Binding-site contacts:
Ligand atom OAB contacts residue LYS190 of chain 1.B at 3.7 Å.
Ligand atom CAA contacts residue ILE233 of chain 1.B at 3.8 Å (hydrophobic).
Ligand atom CAI contacts residue NAP1 of chain 1.M at 3.4 Å.
Ligand atom CAJ contacts residue NAP1 of chain 1.M at 3.4 Å.
Ligand atom CAC contacts residue MET186 of chain 1.B at 3.7 Å (hydrophobic).
Ligand atom CAA contacts residue GLN181 of chain 1.B at 3.1 Å.
Ligand atom CAN contacts residue TYR173 of chain 1.B at 4.0 Å (hydrophobic).
Ligand atom CAR contacts residue NAP1 of chain 1.M at 3.3 Å.
Ligand atom OAB contacts residue NAP1 of chain 1.M at 2.5 Å (h-bond).
Ligand atom CAO contacts residue NAP1 of chain 1.M at 3.3 Å.
Ligand atom CAE contacts residue PHE122 of chain 1.B at 3.8 Å (hydrophobic).
Ligand atom CAL contacts residue ILE233 of chain 1.B at 3.6 Å (hydrophobic).
Ligand atom CAC contacts residue ALA123 of chain 1.B at 3.9 Å (hydrophobic).
Ligand atom CAK contacts residue VAL227 of chain 1.B at 3.5 Å (hydrophobic).
Ligand atom CAH contacts residue NAP1 of chain 1.M at 3.2 Å.
Ligand atom CAS contacts residue NAP1 of chain 1.M at 3.6 Å.
Ligand atom CAC contacts residue LEU128 of chain 1.B at 3.9 Å (hydrophobic).
Ligand atom CAA contacts residue VAL180 of chain 1.B at 3.8 Å (hydrophobic).
Ligand atom CAD contacts residue VAL227 of chain 1.B at 4.0 Å (hydrophobic).
Ligand atom OAB contacts residue TYR183 of chain 1.B at 2.7 Å (h-bond).
Ligand atom CAJ contacts residue TYR173 of chain 1.B at 4.0 Å (hydrophobic).
Ligand atom CAT contacts residue NAP1 of chain 1.M at 3.4 Å.
Ligand atom CAM contacts residue TYR173 of chain 1.B at 4.0 Å (hydrophobic).
Ligand atom CAG contacts residue SER223 of chain 1.B at 3.5 Å.
Ligand atom CAS contacts residue SER223 of chain 1.B at 3.7 Å.
Ligand atom CAA contacts residue GLY228 of chain 1.B at 3.8 Å.
Ligand atom CAF contacts residue VAL227 of chain 1.B at 3.8 Å (hydrophobic).
Ligand atom CAG contacts residue NAP1 of chain 1.M at 3.8 Å.
Ligand atom OAP contacts residue SER223 of chain 1.B at 3.7 Å.
Ligand atom CAR contacts residue TYR183 of chain 1.B at 3.5 Å (hydrophobic).
Ligand atom CAM contacts residue PHE230 of chain 1.B at 3.7 Å (hydrophobic).
Ligand atom CAH contacts residue ALA224 of chain 1.B at 3.8 Å (hydrophobic).
Ligand atom OAP contacts residue NAP1 of chain 1.M at 3.1 Å (h-bond).
Ligand atom CAE contacts residue ALA121 of chain 1.B at 3.7 Å (hydrophobic).
Ligand atom CAJ contacts residue TYR183 of chain 1.B at 3.4 Å (hydrophobic).
Ligand atom CAD contacts residue LEU128 of chain 1.B at 3.7 Å (hydrophobic).
Ligand atom CAG contacts residue ALA121 of chain 1.B at 3.9 Å (hydrophobic).
Ligand atom CAL contacts residue TYR173 of chain 1.B at 3.6 Å (hydrophobic).
Ligand atom CAQ contacts residue NAP1 of chain 1.M at 3.3 Å.
Ligand atom CAI contacts residue ALA224 of chain 1.B at 3.8 Å (hydrophobic).

Sequence of chain 1.B:
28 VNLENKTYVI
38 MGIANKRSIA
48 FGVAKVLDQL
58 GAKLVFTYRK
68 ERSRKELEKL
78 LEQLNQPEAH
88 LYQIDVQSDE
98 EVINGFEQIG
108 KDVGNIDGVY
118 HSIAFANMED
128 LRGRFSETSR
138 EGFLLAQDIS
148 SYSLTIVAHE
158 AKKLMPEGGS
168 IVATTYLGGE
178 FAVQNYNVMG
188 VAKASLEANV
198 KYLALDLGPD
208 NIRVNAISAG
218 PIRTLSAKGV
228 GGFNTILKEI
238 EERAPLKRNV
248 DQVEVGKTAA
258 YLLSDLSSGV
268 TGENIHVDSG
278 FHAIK

This protein binds this small molecule.
Small molecule (SMILES): CCCCCCc1ccc(Oc2ccccc2)c(O)c1